Binding-site contacts:
Ligand atom O3 contacts residue PHE127 of chain 1.C at 3.9 Å.
Ligand atom C5 contacts residue PHE127 of chain 1.C at 3.3 Å (hydrophobic).
Ligand atom O2 contacts residue ASN129 of chain 1.C at 3.7 Å.
Ligand atom O4 contacts residue ASP88 of chain 1.C at 3.0 Å (salt-bridge).
Ligand atom C2 contacts residue PHE127 of chain 1.C at 4.4 Å (hydrophobic).
Ligand atom C4 contacts residue TYR215 of chain 1.C at 4.2 Å (hydrophobic).
Ligand atom O5 contacts residue TYR215 of chain 1.C at 3.8 Å.
Ligand atom C3 contacts residue ASP88 of chain 1.C at 3.6 Å.
Ligand atom O4 contacts residue GLY214 of chain 1.C at 3.4 Å.
Ligand atom C1 contacts residue PHE127 of chain 1.C at 4.3 Å (hydrophobic).
Ligand atom O5 contacts residue PHE127 of chain 1.C at 4.3 Å.
Ligand atom C4 contacts residue PHE127 of chain 1.C at 3.2 Å (hydrophobic).
Ligand atom C2 contacts residue TYR215 of chain 1.C at 3.6 Å (hydrophobic).
Ligand atom C1 contacts residue TYR215 of chain 1.C at 4.1 Å (hydrophobic).
Ligand atom O4 contacts residue ALA87 of chain 1.C at 4.1 Å.
Ligand atom C3 contacts residue ASN129 of chain 1.C at 3.6 Å.
Ligand atom C6 contacts residue PHE127 of chain 1.C at 4.2 Å (hydrophobic).
Ligand atom C6 contacts residue ALA87 of chain 1.C at 4.3 Å (hydrophobic).
Ligand atom C6 contacts residue ALA219 of chain 1.C at 3.9 Å (hydrophobic).
Ligand atom C2 contacts residue ASN129 of chain 1.C at 4.3 Å.
Ligand atom O1 contacts residue PHE127 of chain 1.C at 3.8 Å.
Ligand atom O6 contacts residue GLN216 of chain 1.C at 3.3 Å (h-bond).
Ligand atom C3 contacts residue PHE127 of chain 1.C at 3.2 Å (hydrophobic).
Ligand atom O6 contacts residue ALA219 of chain 1.C at 4.0 Å.
Ligand atom C5 contacts residue TYR215 of chain 1.C at 4.4 Å (hydrophobic).
Ligand atom C6 contacts residue GLY214 of chain 1.C at 4.4 Å.
Ligand atom C4 contacts residue ASP88 of chain 1.C at 3.6 Å.
Ligand atom O3 contacts residue ASP88 of chain 1.C at 2.5 Å (salt-bridge).
Ligand atom O3 contacts residue GLY106 of chain 1.C at 3.1 Å (h-bond).
Ligand atom C4 contacts residue ALA87 of chain 1.C at 4.1 Å (hydrophobic).
Ligand atom O3 contacts residue GLY105 of chain 1.C at 4.1 Å.
Ligand atom O4 contacts residue TYR215 of chain 1.C at 3.0 Å (h-bond).
Ligand atom C6 contacts residue TYR215 of chain 1.C at 3.9 Å (hydrophobic).
Ligand atom O3 contacts residue ASN129 of chain 1.C at 3.2 Å (h-bond).
Ligand atom O2 contacts residue TYR215 of chain 1.C at 3.9 Å.
Ligand atom C6 contacts residue GLN216 of chain 1.C at 4.5 Å.
Ligand atom O6 contacts residue PHE127 of chain 1.C at 4.3 Å.

Sequence of chain 1.C:
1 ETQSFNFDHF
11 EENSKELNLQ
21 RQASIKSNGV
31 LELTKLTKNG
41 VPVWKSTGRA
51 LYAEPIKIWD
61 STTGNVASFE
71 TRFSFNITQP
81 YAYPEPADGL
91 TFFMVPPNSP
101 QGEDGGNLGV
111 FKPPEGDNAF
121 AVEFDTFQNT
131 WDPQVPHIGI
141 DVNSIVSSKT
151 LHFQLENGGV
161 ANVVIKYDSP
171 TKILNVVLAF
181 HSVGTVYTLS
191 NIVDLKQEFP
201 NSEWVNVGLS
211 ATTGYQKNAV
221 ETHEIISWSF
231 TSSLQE

The small molecule below binds the protein below.
Small molecule (SMILES): CO[C@H]1O[C@H](CO)[C@H](O)[C@H](O)[C@H]1O